The protein below binds the small molecule below.
Small molecule (SMILES): C[C@@H](c1cc(Cl)cc(Cl)c1)N1CCC(COc2cc(F)c(C(=O)NS(C)(=O)=O)cc2C2CC2)CC1

Sequence of chain 1.A:
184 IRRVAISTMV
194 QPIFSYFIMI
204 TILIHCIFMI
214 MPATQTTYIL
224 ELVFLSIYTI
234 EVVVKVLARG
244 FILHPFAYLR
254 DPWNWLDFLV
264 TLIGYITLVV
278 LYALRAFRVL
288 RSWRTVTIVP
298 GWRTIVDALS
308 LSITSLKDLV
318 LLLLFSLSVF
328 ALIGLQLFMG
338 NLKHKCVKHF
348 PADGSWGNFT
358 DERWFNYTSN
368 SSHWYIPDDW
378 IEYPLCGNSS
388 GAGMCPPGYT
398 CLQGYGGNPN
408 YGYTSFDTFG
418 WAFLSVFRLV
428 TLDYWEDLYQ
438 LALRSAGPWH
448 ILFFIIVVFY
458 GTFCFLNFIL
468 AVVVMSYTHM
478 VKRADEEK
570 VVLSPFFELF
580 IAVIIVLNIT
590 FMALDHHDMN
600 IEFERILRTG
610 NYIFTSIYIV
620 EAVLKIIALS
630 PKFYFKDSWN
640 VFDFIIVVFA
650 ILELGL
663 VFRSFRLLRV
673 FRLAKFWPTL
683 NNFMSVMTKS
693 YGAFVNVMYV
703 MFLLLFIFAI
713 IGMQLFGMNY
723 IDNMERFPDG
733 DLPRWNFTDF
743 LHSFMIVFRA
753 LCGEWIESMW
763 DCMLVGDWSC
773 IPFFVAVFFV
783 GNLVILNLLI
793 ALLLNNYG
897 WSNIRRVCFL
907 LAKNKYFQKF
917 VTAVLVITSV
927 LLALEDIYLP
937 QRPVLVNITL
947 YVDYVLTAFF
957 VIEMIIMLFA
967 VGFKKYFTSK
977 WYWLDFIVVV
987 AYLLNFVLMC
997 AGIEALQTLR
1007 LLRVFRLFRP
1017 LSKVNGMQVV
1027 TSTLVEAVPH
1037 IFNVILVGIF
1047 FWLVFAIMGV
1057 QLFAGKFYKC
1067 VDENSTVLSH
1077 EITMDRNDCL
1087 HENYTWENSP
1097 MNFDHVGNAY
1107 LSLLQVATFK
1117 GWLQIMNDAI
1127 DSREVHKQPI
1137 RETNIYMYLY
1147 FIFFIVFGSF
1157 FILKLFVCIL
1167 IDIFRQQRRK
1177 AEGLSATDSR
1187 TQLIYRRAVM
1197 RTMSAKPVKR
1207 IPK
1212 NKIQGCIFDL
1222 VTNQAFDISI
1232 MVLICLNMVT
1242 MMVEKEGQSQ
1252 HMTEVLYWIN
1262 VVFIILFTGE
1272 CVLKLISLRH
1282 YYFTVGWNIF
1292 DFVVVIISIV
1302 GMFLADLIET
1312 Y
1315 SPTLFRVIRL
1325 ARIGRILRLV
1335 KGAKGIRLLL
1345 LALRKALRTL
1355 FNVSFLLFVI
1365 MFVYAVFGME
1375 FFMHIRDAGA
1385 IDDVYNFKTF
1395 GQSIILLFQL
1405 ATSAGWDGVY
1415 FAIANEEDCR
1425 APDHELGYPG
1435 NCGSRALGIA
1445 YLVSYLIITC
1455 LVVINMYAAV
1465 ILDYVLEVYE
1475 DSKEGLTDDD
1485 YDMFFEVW

Binding-site contacts:
Ligand atom F01 contacts residue ARG1329 of chain 1.A at 3.3 Å.
Ligand atom O04 contacts residue ARG1329 of chain 1.A at 3.2 Å (salt-bridge).
Ligand atom C16 contacts residue ILE1309 of chain 1.A at 3.9 Å (hydrophobic).
Ligand atom C17 contacts residue PHE1319 of chain 1.A at 3.7 Å (hydrophobic).
Ligand atom O04 contacts residue ARG1326 of chain 1.A at 3.1 Å.
Ligand atom O03 contacts residue ARG1323 of chain 1.A at 3.4 Å (salt-bridge).
Ligand atom CL01 contacts residue LEU1305 of chain 1.A at 3.8 Å.
Ligand atom C21 contacts residue LEU1305 of chain 1.A at 3.9 Å (hydrophobic).
Ligand atom C15 contacts residue ILE1322 of chain 1.A at 3.4 Å (hydrophobic).
Ligand atom C11 contacts residue ARG1326 of chain 1.A at 3.8 Å.
Ligand atom C12 contacts residue TYR1258 of chain 1.A at 3.9 Å (hydrophobic).
Ligand atom C07 contacts residue GLY1302 of chain 1.A at 3.6 Å.
Ligand atom C15 contacts residue ARG1323 of chain 1.A at 3.8 Å.
Ligand atom C12 contacts residue ILE1265 of chain 1.A at 3.9 Å (hydrophobic).
Ligand atom C08 contacts residue GLY1302 of chain 1.A at 3.9 Å.
Ligand atom C11 contacts residue ARG1329 of chain 1.A at 4.0 Å.
Ligand atom C06 contacts residue ALA1325 of chain 1.A at 3.8 Å (hydrophobic).
Ligand atom C19 contacts residue VAL1301 of chain 1.A at 3.9 Å (hydrophobic).
Ligand atom F01 contacts residue SER1299 of chain 1.A at 3.4 Å.
Ligand atom C12 contacts residue ASN1261 of chain 1.A at 3.7 Å.
Ligand atom F01 contacts residue ARG1326 of chain 1.A at 4.0 Å.
Ligand atom C16 contacts residue ILE1322 of chain 1.A at 3.3 Å (hydrophobic).
Ligand atom O03 contacts residue TYR1258 of chain 1.A at 3.7 Å.
Ligand atom N02 contacts residue ARG1326 of chain 1.A at 3.9 Å.
Ligand atom O02 contacts residue ILE1265 of chain 1.A at 3.9 Å.
Ligand atom C10 contacts residue ARG1326 of chain 1.A at 4.0 Å.
Ligand atom O02 contacts residue ARG1329 of chain 1.A at 2.9 Å (salt-bridge).
Ligand atom C17 contacts residue ILE1322 of chain 1.A at 3.9 Å (hydrophobic).
Ligand atom S01 contacts residue ARG1326 of chain 1.A at 4.0 Å.
Ligand atom C17 contacts residue ALA1306 of chain 1.A at 3.5 Å (hydrophobic).
Ligand atom O04 contacts residue ASN1261 of chain 1.A at 3.2 Å.
Ligand atom C06 contacts residue ILE1322 of chain 1.A at 3.6 Å (hydrophobic).
Ligand atom C09 contacts residue ARG1323 of chain 1.A at 3.9 Å.
Ligand atom C14 contacts residue GLY1302 of chain 1.A at 3.7 Å.
Ligand atom O01 contacts residue GLY1302 of chain 1.A at 4.0 Å.
Ligand atom O02 contacts residue ARG1326 of chain 1.A at 3.8 Å.
Ligand atom O01 contacts residue ILE1322 of chain 1.A at 3.7 Å.
Ligand atom S01 contacts residue ASN1261 of chain 1.A at 3.9 Å.
Ligand atom C14 contacts residue ILE1298 of chain 1.A at 3.8 Å (hydrophobic).
Ligand atom C13 contacts residue ARG1326 of chain 1.A at 4.0 Å.